Binding-site contacts:
Ligand atom C17 contacts residue LEU209 of chain 1.B at 4.2 Å (hydrophobic).
Ligand atom C5 contacts residue GLN178 of chain 1.B at 4.2 Å.
Ligand atom C18 contacts residue LYS208 of chain 1.B at 3.2 Å.
Ligand atom C17 contacts residue LEU205 of chain 1.B at 3.2 Å (hydrophobic).
Ligand atom O8 contacts residue LEU159 of chain 1.B at 2.8 Å.
Ligand atom O9 contacts residue ILE162 of chain 1.B at 3.6 Å (h-bond).
Ligand atom O19 contacts residue LEU206 of chain 1.B at 3.9 Å.
Ligand atom C11 contacts residue LEU156 of chain 1.B at 4.0 Å (hydrophobic).
Ligand atom C14 contacts residue LEU156 of chain 1.B at 4.3 Å (hydrophobic).
Ligand atom C13 contacts residue LEU209 of chain 1.B at 4.0 Å (hydrophobic).
Ligand atom C18 contacts residue LEU205 of chain 1.B at 3.8 Å (hydrophobic).
Ligand atom C6 contacts residue GLN178 of chain 1.B at 3.8 Å.
Ligand atom C16 contacts residue LEU205 of chain 1.B at 3.4 Å (hydrophobic).
Ligand atom C15 contacts residue LEU209 of chain 1.B at 4.0 Å (hydrophobic).
Ligand atom C12 contacts residue LEU156 of chain 1.B at 3.3 Å (hydrophobic).
Ligand atom C18 contacts residue LEU212 of chain 1.B at 4.0 Å (hydrophobic).
Ligand atom C17 contacts residue LYS208 of chain 1.B at 3.8 Å.
Ligand atom C16 contacts residue LEU99 of chain 1.B at 3.7 Å (hydrophobic).
Ligand atom C5 contacts residue THR163 of chain 1.B at 2.6 Å.
Ligand atom C6 contacts residue LEU159 of chain 1.B at 3.0 Å (hydrophobic).
Ligand atom O10 contacts residue GLN178 of chain 1.B at 3.7 Å.
Ligand atom C2 contacts residue LEU159 of chain 1.B at 4.1 Å (hydrophobic).
Ligand atom C6 contacts residue THR163 of chain 1.B at 3.2 Å.
Ligand atom C11 contacts residue LEU159 of chain 1.B at 4.1 Å (hydrophobic).
Ligand atom C14 contacts residue LEU205 of chain 1.B at 3.9 Å (hydrophobic).
Ligand atom C7 contacts residue LEU159 of chain 1.B at 3.2 Å (hydrophobic).
Ligand atom O9 contacts residue THR163 of chain 1.B at 3.2 Å (h-bond).
Ligand atom C18 contacts residue PHE139 of chain 1.B at 4.0 Å (hydrophobic).
Ligand atom C11 contacts residue VAL160 of chain 1.B at 4.0 Å (hydrophobic).
Ligand atom O10 contacts residue ASP164 of chain 1.B at 4.3 Å.
Ligand atom O9 contacts residue GLN178 of chain 1.B at 2.7 Å (h-bond).
Ligand atom C5 contacts residue LEU159 of chain 1.B at 3.8 Å (hydrophobic).
Ligand atom O19 contacts residue LEU209 of chain 1.B at 3.5 Å.
Ligand atom C15 contacts residue LEU99 of chain 1.B at 4.2 Å (hydrophobic).
Ligand atom O9 contacts residue LEU159 of chain 1.B at 2.8 Å (h-bond).
Ligand atom C4 contacts residue THR163 of chain 1.B at 3.6 Å.
Ligand atom C18 contacts residue LEU209 of chain 1.B at 3.2 Å (hydrophobic).
Ligand atom O8 contacts residue VAL160 of chain 1.B at 4.1 Å.
Ligand atom O10 contacts residue THR163 of chain 1.B at 1.5 Å (h-bond).
Ligand atom C15 contacts residue LEU212 of chain 1.B at 4.1 Å (hydrophobic).

A protein and the small-molecule ligand that binds it are described below.
Small molecule (SMILES): CCCCCCCCC(=O)c1ccc(O)c(O)c1O

Sequence of chain 1.B:
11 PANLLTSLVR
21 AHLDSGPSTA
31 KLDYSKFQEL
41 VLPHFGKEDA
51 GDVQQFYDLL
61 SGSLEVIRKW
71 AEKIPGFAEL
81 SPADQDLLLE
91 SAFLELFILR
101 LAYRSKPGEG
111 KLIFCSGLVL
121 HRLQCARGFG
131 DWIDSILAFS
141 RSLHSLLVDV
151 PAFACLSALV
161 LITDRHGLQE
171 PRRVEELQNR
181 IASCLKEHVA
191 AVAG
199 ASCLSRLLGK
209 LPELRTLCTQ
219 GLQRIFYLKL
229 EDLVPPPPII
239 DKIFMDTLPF